A protein and the small-molecule ligand that binds it are described below.
Small molecule (SMILES): CC(=O)N[C@@H]1[C@@H](O)[C@H](O)[C@@H](CO)O[C@H]1O

Sequence of chain 1.A:
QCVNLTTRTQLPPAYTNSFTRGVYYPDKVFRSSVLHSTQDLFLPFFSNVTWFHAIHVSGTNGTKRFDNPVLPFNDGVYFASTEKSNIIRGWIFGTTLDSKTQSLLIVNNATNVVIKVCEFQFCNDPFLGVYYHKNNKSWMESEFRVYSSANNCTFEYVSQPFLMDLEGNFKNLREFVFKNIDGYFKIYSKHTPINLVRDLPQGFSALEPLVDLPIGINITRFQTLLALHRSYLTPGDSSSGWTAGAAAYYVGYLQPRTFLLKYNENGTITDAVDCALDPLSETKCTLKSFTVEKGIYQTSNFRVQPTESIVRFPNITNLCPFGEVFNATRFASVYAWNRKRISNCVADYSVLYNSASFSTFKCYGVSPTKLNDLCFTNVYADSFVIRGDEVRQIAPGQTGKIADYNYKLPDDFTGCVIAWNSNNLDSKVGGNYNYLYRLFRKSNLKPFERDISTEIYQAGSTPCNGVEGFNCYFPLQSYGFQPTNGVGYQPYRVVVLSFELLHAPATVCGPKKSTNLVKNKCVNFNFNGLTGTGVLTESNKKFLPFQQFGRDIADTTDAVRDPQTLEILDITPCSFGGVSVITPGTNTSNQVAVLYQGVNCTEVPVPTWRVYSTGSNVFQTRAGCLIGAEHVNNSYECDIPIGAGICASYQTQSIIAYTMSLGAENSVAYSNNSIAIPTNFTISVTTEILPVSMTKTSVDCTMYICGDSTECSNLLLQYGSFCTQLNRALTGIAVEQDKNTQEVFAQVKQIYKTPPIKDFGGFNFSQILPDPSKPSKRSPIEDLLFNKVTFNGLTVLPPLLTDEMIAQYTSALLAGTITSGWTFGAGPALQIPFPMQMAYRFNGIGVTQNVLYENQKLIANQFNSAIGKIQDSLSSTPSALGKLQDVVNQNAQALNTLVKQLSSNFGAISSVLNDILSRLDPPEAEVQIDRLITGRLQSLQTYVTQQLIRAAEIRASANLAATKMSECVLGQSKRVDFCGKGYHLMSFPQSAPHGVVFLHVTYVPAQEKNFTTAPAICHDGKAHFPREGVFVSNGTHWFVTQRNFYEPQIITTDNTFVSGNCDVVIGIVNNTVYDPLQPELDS

Binding-site contacts:
Ligand atom C5 contacts residue ASN61 of chain 1.A at 3.7 Å.
Ligand atom O5 contacts residue THR60 of chain 1.A at 4.4 Å.
Ligand atom O5 contacts residue ASN61 of chain 1.A at 2.4 Å (h-bond).
Ligand atom C2 contacts residue ASN61 of chain 1.A at 2.4 Å.
Ligand atom O6 contacts residue THR60 of chain 1.A at 4.4 Å.
Ligand atom C8 contacts residue ASN61 of chain 1.A at 4.3 Å.
Ligand atom C3 contacts residue ASN61 of chain 1.A at 3.8 Å.
Ligand atom C1 contacts residue ASN61 of chain 1.A at 1.4 Å.
Ligand atom C4 contacts residue ASN61 of chain 1.A at 4.2 Å.
Ligand atom N2 contacts residue ASN61 of chain 1.A at 2.8 Å (h-bond).
Ligand atom C7 contacts residue ASN61 of chain 1.A at 3.2 Å.
Ligand atom O7 contacts residue ASN61 of chain 1.A at 3.1 Å.